Sequence of chain 1.B:
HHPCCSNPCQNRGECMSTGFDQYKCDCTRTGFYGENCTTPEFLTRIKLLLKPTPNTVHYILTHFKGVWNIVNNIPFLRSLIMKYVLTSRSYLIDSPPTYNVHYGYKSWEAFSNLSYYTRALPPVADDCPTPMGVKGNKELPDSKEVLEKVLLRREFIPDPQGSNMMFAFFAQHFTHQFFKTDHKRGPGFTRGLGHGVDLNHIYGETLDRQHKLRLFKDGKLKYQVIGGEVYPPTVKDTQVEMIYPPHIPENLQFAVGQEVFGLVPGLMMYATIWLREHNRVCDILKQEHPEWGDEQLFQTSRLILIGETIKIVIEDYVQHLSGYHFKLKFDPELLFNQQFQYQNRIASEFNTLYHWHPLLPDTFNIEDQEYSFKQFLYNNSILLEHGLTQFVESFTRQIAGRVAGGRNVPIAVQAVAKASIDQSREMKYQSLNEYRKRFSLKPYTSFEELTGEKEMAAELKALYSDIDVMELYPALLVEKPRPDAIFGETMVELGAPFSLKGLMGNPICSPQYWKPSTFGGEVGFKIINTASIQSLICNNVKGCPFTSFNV

This protein binds this small molecule.
Small molecule (SMILES): CS(=O)(=O)Nc1ccc([N+](=O)[O-])cc1OC1CCCCC1

Binding-site contacts:
Ligand atom C12 contacts residue VAL515 of chain 1.B at 4.0 Å (hydrophobic).
Ligand atom N1 contacts residue ALA519 of chain 1.B at 3.4 Å.
Ligand atom O4 contacts residue HIS81 of chain 1.B at 3.7 Å.
Ligand atom N2 contacts residue LEU344 of chain 1.B at 3.4 Å (h-bond).
Ligand atom O4 contacts residue SER345 of chain 1.B at 3.0 Å (h-bond).
Ligand atom N1 contacts residue VAL341 of chain 1.B at 3.7 Å.
Ligand atom N2 contacts residue SER345 of chain 1.B at 3.6 Å.
Ligand atom O3 contacts residue LEU344 of chain 1.B at 3.2 Å (h-bond).
Ligand atom C5 contacts residue TYR347 of chain 1.B at 3.8 Å (hydrophobic).
Ligand atom C9 contacts residue LEU344 of chain 1.B at 3.9 Å (hydrophobic).
Ligand atom C12 contacts residue ALA519 of chain 1.B at 3.8 Å (hydrophobic).
Ligand atom C12 contacts residue GLY518 of chain 1.B at 3.5 Å.
Ligand atom N2 contacts residue VAL515 of chain 1.B at 3.4 Å.
Ligand atom S1 contacts residue ALA519 of chain 1.B at 3.9 Å.
Ligand atom C6 contacts residue TYR347 of chain 1.B at 3.5 Å (hydrophobic).
Ligand atom C2 contacts residue VAL341 of chain 1.B at 4.0 Å (hydrophobic).
Ligand atom C4 contacts residue VAL515 of chain 1.B at 3.6 Å (hydrophobic).
Ligand atom O1 contacts residue LEU351 of chain 1.B at 4.0 Å.
Ligand atom C12 contacts residue MET514 of chain 1.B at 3.4 Å (hydrophobic).
Ligand atom C7 contacts residue ALA519 of chain 1.B at 3.8 Å (hydrophobic).
Ligand atom O2 contacts residue ARG112 of chain 1.B at 3.2 Å (salt-bridge).
Ligand atom O4 contacts residue LEU344 of chain 1.B at 3.4 Å (h-bond).
Ligand atom C7 contacts residue LEU523 of chain 1.B at 3.1 Å (hydrophobic).
Ligand atom O2 contacts residue TYR347 of chain 1.B at 3.5 Å (h-bond).
Ligand atom O3 contacts residue VAL515 of chain 1.B at 3.4 Å.
Ligand atom C13 contacts residue VAL515 of chain 1.B at 3.9 Å (hydrophobic).
Ligand atom O1 contacts residue VAL341 of chain 1.B at 3.7 Å.
Ligand atom C6 contacts residue VAL515 of chain 1.B at 3.9 Å (hydrophobic).
Ligand atom C4 contacts residue SER345 of chain 1.B at 3.6 Å.
Ligand atom C1 contacts residue VAL341 of chain 1.B at 4.0 Å (hydrophobic).
Ligand atom C11 contacts residue TRP379 of chain 1.B at 3.3 Å (hydrophobic).
Ligand atom O5 contacts residue VAL341 of chain 1.B at 3.6 Å.
Ligand atom C7 contacts residue VAL108 of chain 1.B at 4.0 Å (hydrophobic).
Ligand atom C5 contacts residue VAL515 of chain 1.B at 3.6 Å (hydrophobic).
Ligand atom C5 contacts residue SER345 of chain 1.B at 3.7 Å.
Ligand atom O3 contacts residue PHE510 of chain 1.B at 3.2 Å.
Ligand atom C10 contacts residue TRP379 of chain 1.B at 3.8 Å (hydrophobic).
Ligand atom C10 contacts residue TYR377 of chain 1.B at 3.7 Å (hydrophobic).
Ligand atom O4 contacts residue VAL515 of chain 1.B at 4.0 Å.
Ligand atom O2 contacts residue ALA519 of chain 1.B at 3.9 Å.